Binding-site contacts:
Ligand atom O3' contacts residue ARG373 of chain 1.B at 3.4 Å.
Ligand atom O1G contacts residue ARG373 of chain 1.B at 2.9 Å (salt-bridge).
Ligand atom C6 contacts residue TYR349 of chain 1.F at 3.6 Å (hydrophobic).
Ligand atom N1 contacts residue TYR349 of chain 1.F at 3.5 Å.
Ligand atom O3A contacts residue GLY165 of chain 1.F at 3.2 Å (h-bond).
Ligand atom O2' contacts residue VAL371 of chain 1.B at 3.4 Å.
Ligand atom O3G contacts residue ALA162 of chain 1.F at 3.4 Å.
Ligand atom O3' contacts residue PHE428 of chain 1.F at 3.5 Å.
Ligand atom PB contacts residue LYS166 of chain 1.F at 3.5 Å.
Ligand atom O1A contacts residue ARG373 of chain 1.B at 3.3 Å (salt-bridge).
Ligand atom PB contacts residue MG1 of chain 1.S at 3.4 Å.
Ligand atom O1B contacts residue VAL164 of chain 1.F at 3.3 Å (h-bond).
Ligand atom O1G contacts residue ILE343 of chain 1.B at 3.5 Å (h-bond).
Ligand atom O3G contacts residue LYS166 of chain 1.F at 2.9 Å (salt-bridge).
Ligand atom N1 contacts residue ALA425 of chain 1.F at 3.3 Å.
Ligand atom O2B contacts residue LYS166 of chain 1.F at 3.6 Å (salt-bridge).
Ligand atom C2 contacts residue ALA425 of chain 1.F at 3.5 Å (hydrophobic).
Ligand atom O1B contacts residue LYS166 of chain 1.F at 2.6 Å (salt-bridge).
Ligand atom O1B contacts residue GLY165 of chain 1.F at 3.0 Å (h-bond).
Ligand atom O1G contacts residue ARG193 of chain 1.F at 2.7 Å (salt-bridge).
Ligand atom O2' contacts residue PHE428 of chain 1.F at 3.3 Å.
Ligand atom O2A contacts residue VAL168 of chain 1.F at 2.7 Å (h-bond).
Ligand atom N3B contacts residue GLY163 of chain 1.F at 3.0 Å (h-bond).
Ligand atom N3B contacts residue ARG373 of chain 1.B at 3.3 Å (salt-bridge).
Ligand atom O2G contacts residue MG1 of chain 1.S at 2.1 Å.
Ligand atom O2B contacts residue MG1 of chain 1.S at 2.2 Å.
Ligand atom O2A contacts residue GLY165 of chain 1.F at 3.1 Å.
Ligand atom PG contacts residue MG1 of chain 1.S at 3.4 Å.
Ligand atom O1G contacts residue SER344 of chain 1.B at 3.2 Å.
Ligand atom C8 contacts residue GLY165 of chain 1.F at 3.6 Å.
Ligand atom C5 contacts residue TYR349 of chain 1.F at 3.4 Å (hydrophobic).
Ligand atom O3G contacts residue GLY163 of chain 1.F at 3.3 Å (h-bond).
Ligand atom O2B contacts residue THR167 of chain 1.F at 2.9 Å (h-bond).
Ligand atom C5' contacts residue GLY163 of chain 1.F at 3.5 Å.
Ligand atom O2A contacts residue LYS166 of chain 1.F at 3.5 Å (salt-bridge).
Ligand atom N6 contacts residue PHE422 of chain 1.F at 3.4 Å.
Ligand atom N6 contacts residue VAL168 of chain 1.F at 3.6 Å.
Ligand atom O4' contacts residue GLY163 of chain 1.F at 3.4 Å (h-bond).
Ligand atom O2A contacts residue THR167 of chain 1.F at 3.1 Å (h-bond).
Ligand atom O2G contacts residue ARG193 of chain 1.F at 3.2 Å (salt-bridge).

Sequence of chain 1.F:
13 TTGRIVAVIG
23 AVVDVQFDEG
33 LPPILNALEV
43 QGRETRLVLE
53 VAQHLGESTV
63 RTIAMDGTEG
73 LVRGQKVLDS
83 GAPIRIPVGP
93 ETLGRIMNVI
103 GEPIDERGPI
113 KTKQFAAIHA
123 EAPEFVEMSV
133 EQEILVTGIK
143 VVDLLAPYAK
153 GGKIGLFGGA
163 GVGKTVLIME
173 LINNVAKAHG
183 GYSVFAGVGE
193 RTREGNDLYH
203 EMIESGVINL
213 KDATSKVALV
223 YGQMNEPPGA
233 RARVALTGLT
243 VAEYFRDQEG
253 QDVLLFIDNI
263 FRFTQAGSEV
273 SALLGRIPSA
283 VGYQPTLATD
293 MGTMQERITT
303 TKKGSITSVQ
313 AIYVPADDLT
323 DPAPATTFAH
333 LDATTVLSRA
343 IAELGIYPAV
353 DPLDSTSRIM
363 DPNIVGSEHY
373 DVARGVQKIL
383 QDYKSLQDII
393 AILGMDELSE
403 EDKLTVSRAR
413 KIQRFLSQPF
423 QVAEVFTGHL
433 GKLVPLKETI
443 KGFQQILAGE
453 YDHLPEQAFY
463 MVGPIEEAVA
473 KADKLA

The protein below binds the small molecule below.
Small molecule (SMILES): Nc1ncnc2c1ncn2[C@@H]1O[C@H](CO[P](=O)(O)O[P](=O)(O)NP(=O)(O)O)[C@@H](O)[C@H]1O

Sequence of chain 1.B:
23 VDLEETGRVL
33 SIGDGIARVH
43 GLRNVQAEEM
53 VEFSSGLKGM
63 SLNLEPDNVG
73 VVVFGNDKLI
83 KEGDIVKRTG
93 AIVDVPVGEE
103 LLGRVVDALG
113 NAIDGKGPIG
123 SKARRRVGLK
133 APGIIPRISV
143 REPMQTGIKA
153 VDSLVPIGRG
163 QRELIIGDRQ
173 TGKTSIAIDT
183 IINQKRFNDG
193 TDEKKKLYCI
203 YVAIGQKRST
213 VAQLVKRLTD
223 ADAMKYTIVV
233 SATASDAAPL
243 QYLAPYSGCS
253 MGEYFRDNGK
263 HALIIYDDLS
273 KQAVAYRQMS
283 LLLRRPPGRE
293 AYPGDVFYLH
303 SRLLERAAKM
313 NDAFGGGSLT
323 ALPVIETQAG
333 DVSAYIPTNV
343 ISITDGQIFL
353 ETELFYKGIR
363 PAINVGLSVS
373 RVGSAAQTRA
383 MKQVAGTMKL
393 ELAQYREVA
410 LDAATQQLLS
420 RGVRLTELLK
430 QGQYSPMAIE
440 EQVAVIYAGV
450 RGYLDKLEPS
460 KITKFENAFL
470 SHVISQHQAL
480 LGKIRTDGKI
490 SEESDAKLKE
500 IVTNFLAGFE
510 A